Binding-site contacts:
Ligand atom O2 contacts residue LYS32 of chain 1.A at 3.3 Å.
Ligand atom C2 contacts residue ASP27 of chain 1.A at 3.6 Å.
Ligand atom CG contacts residue LEU28 of chain 1.A at 3.8 Å (hydrophobic).
Ligand atom C14 contacts residue ILE50 of chain 1.A at 3.8 Å (hydrophobic).
Ligand atom CT contacts residue ARG57 of chain 1.A at 3.3 Å.
Ligand atom C4A contacts residue PHE31 of chain 1.A at 3.8 Å (hydrophobic).
Ligand atom NA4 contacts residue ILE5 of chain 1.A at 2.7 Å (h-bond).
Ligand atom C15 contacts residue PHE31 of chain 1.A at 3.8 Å (hydrophobic).
Ligand atom N3 contacts residue ILE5 of chain 1.A at 3.5 Å (h-bond).
Ligand atom C contacts residue ARG52 of chain 1.A at 3.4 Å.
Ligand atom O2 contacts residue ARG57 of chain 1.A at 2.6 Å (salt-bridge).
Ligand atom C4 contacts residue ILE94 of chain 1.A at 3.9 Å (hydrophobic).
Ligand atom O1 contacts residue LEU54 of chain 1.A at 3.6 Å.
Ligand atom CB contacts residue LYS32 of chain 1.A at 3.5 Å.
Ligand atom C contacts residue LEU54 of chain 1.A at 3.7 Å (hydrophobic).
Ligand atom NA4 contacts residue TYR100 of chain 1.A at 3.4 Å (h-bond).
Ligand atom C16 contacts residue PHE31 of chain 1.A at 3.5 Å (hydrophobic).
Ligand atom N3 contacts residue ALA6 of chain 1.A at 3.8 Å.
Ligand atom NA4 contacts residue ILE94 of chain 1.A at 2.8 Å (h-bond).
Ligand atom C16 contacts residue LEU54 of chain 1.A at 3.5 Å (hydrophobic).
Ligand atom N5 contacts residue PHE31 of chain 1.A at 3.7 Å.
Ligand atom N contacts residue LEU54 of chain 1.A at 3.7 Å.
Ligand atom C11 contacts residue LEU28 of chain 1.A at 3.7 Å (hydrophobic).
Ligand atom N1 contacts residue ASP27 of chain 1.A at 2.7 Å (salt-bridge).
Ligand atom N3 contacts residue PHE31 of chain 1.A at 3.6 Å.
Ligand atom C4 contacts residue ILE5 of chain 1.A at 3.3 Å (hydrophobic).
Ligand atom O1 contacts residue ARG57 of chain 1.A at 2.8 Å (salt-bridge).
Ligand atom O1 contacts residue PHE31 of chain 1.A at 3.2 Å.
Ligand atom NA2 contacts residue ALA6 of chain 1.A at 3.9 Å.
Ligand atom CT contacts residue LYS32 of chain 1.A at 3.8 Å.
Ligand atom C8A contacts residue ASP27 of chain 1.A at 3.7 Å.
Ligand atom O1 contacts residue LYS32 of chain 1.A at 3.6 Å.
Ligand atom N10 contacts residue ILE50 of chain 1.A at 3.8 Å.
Ligand atom N1 contacts residue ALA7 of chain 1.A at 3.8 Å.
Ligand atom NA2 contacts residue THR113 of chain 1.A at 3.4 Å (h-bond).
Ligand atom NA2 contacts residue ASP27 of chain 1.A at 2.9 Å (salt-bridge).
Ligand atom O contacts residue ARG52 of chain 1.A at 2.4 Å (salt-bridge).
Ligand atom C2 contacts residue PHE31 of chain 1.A at 3.9 Å (hydrophobic).
Ligand atom N8 contacts residue ASP27 of chain 1.A at 3.6 Å (salt-bridge).
Ligand atom CT contacts residue LEU54 of chain 1.A at 3.6 Å (hydrophobic).

Sequence of chain 1.A:
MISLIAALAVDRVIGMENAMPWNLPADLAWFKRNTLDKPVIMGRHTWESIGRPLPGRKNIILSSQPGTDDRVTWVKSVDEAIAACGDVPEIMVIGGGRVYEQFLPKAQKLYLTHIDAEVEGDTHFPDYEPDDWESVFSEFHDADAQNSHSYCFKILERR

This protein binds this small molecule.
Small molecule (SMILES): CN(Cc1cnc2nc(N)nc(N)c2n1)c1ccc(C(=O)N[C@@H](CCC(=O)O)C(=O)O)cc1